Binding-site contacts:
Ligand atom CB contacts residue ASP97 of chain 2.C at 3.2 Å.
Ligand atom CG contacts residue GLY95 of chain 2.C at 4.2 Å.
Ligand atom O contacts residue GLY95 of chain 2.C at 3.5 Å.
Ligand atom OXT contacts residue ASP97 of chain 2.C at 3.4 Å.
Ligand atom CB contacts residue GLU290 of chain 2.D at 3.7 Å.
Ligand atom OXT contacts residue SER65 of chain 2.C at 2.3 Å (h-bond).
Ligand atom C contacts residue GLN66 of chain 2.C at 3.8 Å.
Ligand atom OD1 contacts residue VAL96 of chain 2.C at 3.8 Å.
Ligand atom C contacts residue ASP97 of chain 2.C at 4.2 Å.
Ligand atom CG contacts residue ASP97 of chain 2.C at 4.5 Å.
Ligand atom C contacts residue GLY95 of chain 2.C at 3.5 Å.
Ligand atom C contacts residue GLY64 of chain 2.C at 4.3 Å.
Ligand atom OXT contacts residue GLY64 of chain 2.C at 4.4 Å.
Ligand atom CA contacts residue GLU290 of chain 2.D at 3.3 Å.
Ligand atom CG contacts residue VAL96 of chain 2.C at 3.5 Å (hydrophobic).
Ligand atom O contacts residue GLN66 of chain 2.C at 4.0 Å.
Ligand atom O contacts residue GLY64 of chain 2.C at 3.5 Å.
Ligand atom N contacts residue GLU290 of chain 2.D at 2.8 Å (salt-bridge).
Ligand atom CB contacts residue VAL96 of chain 2.C at 3.6 Å (hydrophobic).
Ligand atom OXT contacts residue VAL96 of chain 2.C at 3.6 Å.
Ligand atom OD1 contacts residue ALA121 of chain 2.C at 3.2 Å (h-bond).
Ligand atom C contacts residue VAL96 of chain 2.C at 4.2 Å (hydrophobic).
Ligand atom O contacts residue SER65 of chain 2.C at 3.0 Å (h-bond).
Ligand atom OD2 contacts residue ALA121 of chain 2.C at 3.5 Å (h-bond).
Ligand atom OD2 contacts residue VAL96 of chain 2.C at 2.9 Å (h-bond).
Ligand atom N contacts residue ASP97 of chain 2.C at 2.9 Å (salt-bridge).
Ligand atom CG contacts residue ALA121 of chain 2.C at 3.8 Å (hydrophobic).
Ligand atom N contacts residue ASN255 of chain 2.D at 3.5 Å (h-bond).
Ligand atom CA contacts residue GLN66 of chain 2.C at 4.2 Å.
Ligand atom CA contacts residue ASP97 of chain 2.C at 3.9 Å.
Ligand atom OXT contacts residue GLY95 of chain 2.C at 3.3 Å.
Ligand atom C contacts residue SER65 of chain 2.C at 3.4 Å.
Ligand atom N contacts residue GLN66 of chain 2.C at 3.2 Å (h-bond).
Ligand atom OD2 contacts residue GLY95 of chain 2.C at 3.1 Å.
Ligand atom OXT contacts residue GLN66 of chain 2.C at 3.8 Å.

This small molecule binds to this protein.
Small molecule (SMILES): N[C@@H](CC(=O)O)C(=O)O

Sequence of chain 2.D:
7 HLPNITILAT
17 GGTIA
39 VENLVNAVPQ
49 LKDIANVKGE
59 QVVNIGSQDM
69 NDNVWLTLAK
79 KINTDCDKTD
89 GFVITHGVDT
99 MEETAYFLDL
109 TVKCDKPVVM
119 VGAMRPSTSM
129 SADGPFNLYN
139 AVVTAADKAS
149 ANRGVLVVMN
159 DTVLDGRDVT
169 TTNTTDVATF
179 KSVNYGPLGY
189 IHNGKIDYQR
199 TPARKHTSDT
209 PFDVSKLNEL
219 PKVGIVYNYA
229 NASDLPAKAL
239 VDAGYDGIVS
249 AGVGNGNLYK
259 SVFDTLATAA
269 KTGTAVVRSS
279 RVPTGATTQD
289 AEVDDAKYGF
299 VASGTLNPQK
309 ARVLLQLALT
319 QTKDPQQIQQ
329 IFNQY

Sequence of chain 2.C:
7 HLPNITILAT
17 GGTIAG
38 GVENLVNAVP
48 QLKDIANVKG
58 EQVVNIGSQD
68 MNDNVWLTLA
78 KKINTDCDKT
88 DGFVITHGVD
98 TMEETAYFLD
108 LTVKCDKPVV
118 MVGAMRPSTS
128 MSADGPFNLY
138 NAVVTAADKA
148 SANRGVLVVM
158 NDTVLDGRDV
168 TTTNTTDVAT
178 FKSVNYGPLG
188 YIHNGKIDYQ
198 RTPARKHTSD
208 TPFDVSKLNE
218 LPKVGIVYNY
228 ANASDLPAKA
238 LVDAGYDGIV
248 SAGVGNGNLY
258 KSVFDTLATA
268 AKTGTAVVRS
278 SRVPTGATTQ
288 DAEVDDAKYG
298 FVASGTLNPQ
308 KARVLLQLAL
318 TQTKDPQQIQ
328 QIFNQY